Sequence of chain 2.A:
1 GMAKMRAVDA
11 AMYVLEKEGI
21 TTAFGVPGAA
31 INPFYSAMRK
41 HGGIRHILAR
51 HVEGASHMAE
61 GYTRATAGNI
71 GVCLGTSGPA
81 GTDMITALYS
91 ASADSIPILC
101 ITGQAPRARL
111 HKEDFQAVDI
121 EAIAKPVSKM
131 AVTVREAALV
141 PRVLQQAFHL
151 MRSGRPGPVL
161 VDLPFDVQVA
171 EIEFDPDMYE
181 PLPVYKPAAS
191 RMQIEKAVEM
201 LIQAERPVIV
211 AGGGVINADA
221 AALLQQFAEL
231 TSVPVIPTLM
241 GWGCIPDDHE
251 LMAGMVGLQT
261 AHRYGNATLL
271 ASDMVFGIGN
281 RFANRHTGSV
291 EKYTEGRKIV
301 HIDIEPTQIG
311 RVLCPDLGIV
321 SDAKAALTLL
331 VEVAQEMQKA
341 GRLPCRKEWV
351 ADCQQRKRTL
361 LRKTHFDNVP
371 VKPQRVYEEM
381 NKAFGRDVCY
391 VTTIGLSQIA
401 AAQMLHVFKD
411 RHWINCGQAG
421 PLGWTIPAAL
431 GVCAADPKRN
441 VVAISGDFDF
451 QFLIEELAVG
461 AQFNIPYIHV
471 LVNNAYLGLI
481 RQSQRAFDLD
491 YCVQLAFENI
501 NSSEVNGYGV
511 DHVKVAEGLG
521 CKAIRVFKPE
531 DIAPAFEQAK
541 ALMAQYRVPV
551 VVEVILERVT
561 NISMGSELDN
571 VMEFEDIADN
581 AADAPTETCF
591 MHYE

A small-molecule ligand and the protein it binds are described below.
Small molecule (SMILES): COC1=C(OC)C(=O)C(C)=CC1=O

Binding-site contacts:
Ligand atom CM5 contacts residue GLN354 of chain 2.A at 3.4 Å.
Ligand atom O1 contacts residue CYS589 of chain 2.A at 3.1 Å (h-bond).
Ligand atom CM5 contacts residue ARG358 of chain 2.A at 3.9 Å.
Ligand atom C5 contacts residue CYS589 of chain 2.A at 2.8 Å (hydrophobic).
Ligand atom C6 contacts residue CYS589 of chain 2.A at 1.8 Å (hydrophobic).
Ligand atom C1 contacts residue CYS589 of chain 2.A at 2.9 Å (hydrophobic).
Ligand atom O3 contacts residue GLN354 of chain 2.A at 3.9 Å.
Ligand atom O3 contacts residue GLU250 of chain 2.A at 4.2 Å.
Ligand atom CM5 contacts residue CYS589 of chain 2.A at 3.1 Å (hydrophobic).
Ligand atom CM5 contacts residue LYS357 of chain 2.A at 4.3 Å.
Ligand atom O4 contacts residue GLN354 of chain 2.A at 3.1 Å.
Ligand atom C2 contacts residue CYS589 of chain 2.A at 4.3 Å (hydrophobic).
Ligand atom CM3 contacts residue GLN354 of chain 2.A at 3.7 Å.
Ligand atom C4 contacts residue GLN354 of chain 2.A at 4.2 Å.
Ligand atom C4 contacts residue CYS589 of chain 2.A at 4.2 Å (hydrophobic).